Sequence of chain 1.F:
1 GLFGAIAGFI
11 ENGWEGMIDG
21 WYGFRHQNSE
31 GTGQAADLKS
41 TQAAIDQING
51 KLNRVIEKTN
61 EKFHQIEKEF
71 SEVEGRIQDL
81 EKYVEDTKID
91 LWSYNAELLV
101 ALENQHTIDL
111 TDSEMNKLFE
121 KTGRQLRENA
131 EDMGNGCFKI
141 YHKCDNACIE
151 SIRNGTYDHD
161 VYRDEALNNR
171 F

Binding-site contacts:
Ligand atom O6 contacts residue GLU150 of chain 1.F at 3.6 Å.
Ligand atom C5 contacts residue ASN154 of chain 1.F at 3.7 Å.
Ligand atom N2 contacts residue ASN154 of chain 1.F at 3.2 Å (h-bond).
Ligand atom O5 contacts residue GLU150 of chain 1.F at 3.6 Å.
Ligand atom C1 contacts residue GLU150 of chain 1.F at 4.3 Å.
Ligand atom C5 contacts residue GLU150 of chain 1.F at 4.4 Å.
Ligand atom C5 contacts residue THR156 of chain 1.F at 4.4 Å.
Ligand atom C7 contacts residue ASN154 of chain 1.F at 3.6 Å.
Ligand atom C6 contacts residue SER151 of chain 1.F at 4.2 Å.
Ligand atom O5 contacts residue THR156 of chain 1.F at 4.1 Å.
Ligand atom C1 contacts residue ASN154 of chain 1.F at 1.5 Å.
Ligand atom C1 contacts residue THR156 of chain 1.F at 4.0 Å.
Ligand atom O7 contacts residue ASN154 of chain 1.F at 3.4 Å (h-bond).
Ligand atom O6 contacts residue ALA147 of chain 1.F at 3.4 Å (h-bond).
Ligand atom O5 contacts residue SER151 of chain 1.F at 4.2 Å.
Ligand atom C3 contacts residue ASN154 of chain 1.F at 3.9 Å.
Ligand atom O5 contacts residue ASN154 of chain 1.F at 2.4 Å (h-bond).
Ligand atom C4 contacts residue ASN154 of chain 1.F at 4.2 Å.
Ligand atom C6 contacts residue GLU150 of chain 1.F at 4.2 Å.
Ligand atom C6 contacts residue ALA147 of chain 1.F at 3.4 Å (hydrophobic).
Ligand atom C2 contacts residue ASN154 of chain 1.F at 2.5 Å.

The small molecule below binds the protein below.
Small molecule (SMILES): CC(=O)N[C@@H]1[C@@H](O)[C@H](O)[C@@H](CO)O[C@H]1O